Sequence of chain 1.A:
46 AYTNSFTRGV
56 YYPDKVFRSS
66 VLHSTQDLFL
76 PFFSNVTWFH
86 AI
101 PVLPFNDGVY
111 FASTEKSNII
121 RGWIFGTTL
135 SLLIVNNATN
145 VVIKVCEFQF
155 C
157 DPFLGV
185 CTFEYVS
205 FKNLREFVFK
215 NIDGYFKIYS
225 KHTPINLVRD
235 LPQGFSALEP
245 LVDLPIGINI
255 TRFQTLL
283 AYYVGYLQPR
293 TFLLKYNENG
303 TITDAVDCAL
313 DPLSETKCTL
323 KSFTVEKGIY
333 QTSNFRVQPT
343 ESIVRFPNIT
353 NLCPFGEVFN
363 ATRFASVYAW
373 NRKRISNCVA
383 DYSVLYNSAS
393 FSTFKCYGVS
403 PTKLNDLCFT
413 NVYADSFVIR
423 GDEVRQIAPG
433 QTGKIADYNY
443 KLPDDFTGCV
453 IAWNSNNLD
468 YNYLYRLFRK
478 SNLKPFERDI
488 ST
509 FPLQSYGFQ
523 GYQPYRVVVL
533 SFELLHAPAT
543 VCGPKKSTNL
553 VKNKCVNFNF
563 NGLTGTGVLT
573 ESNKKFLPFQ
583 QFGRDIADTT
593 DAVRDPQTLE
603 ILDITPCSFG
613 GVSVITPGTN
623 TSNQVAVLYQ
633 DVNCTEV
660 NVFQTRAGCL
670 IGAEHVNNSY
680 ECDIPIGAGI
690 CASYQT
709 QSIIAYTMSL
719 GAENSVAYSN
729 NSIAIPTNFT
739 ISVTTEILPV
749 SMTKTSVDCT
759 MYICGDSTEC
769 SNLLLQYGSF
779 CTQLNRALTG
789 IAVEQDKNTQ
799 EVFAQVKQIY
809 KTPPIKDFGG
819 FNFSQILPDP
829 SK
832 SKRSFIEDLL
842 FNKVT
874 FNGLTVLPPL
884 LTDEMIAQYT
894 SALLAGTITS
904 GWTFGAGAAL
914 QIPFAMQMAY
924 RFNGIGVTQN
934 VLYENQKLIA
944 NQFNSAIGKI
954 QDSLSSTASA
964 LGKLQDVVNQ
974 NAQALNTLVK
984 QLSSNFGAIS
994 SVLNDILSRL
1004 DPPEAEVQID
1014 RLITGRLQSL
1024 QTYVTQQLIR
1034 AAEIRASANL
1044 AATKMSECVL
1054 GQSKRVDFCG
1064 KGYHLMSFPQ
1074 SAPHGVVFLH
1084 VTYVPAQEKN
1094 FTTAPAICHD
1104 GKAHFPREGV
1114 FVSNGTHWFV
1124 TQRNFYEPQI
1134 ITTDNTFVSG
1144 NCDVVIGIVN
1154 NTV

A small-molecule ligand and the protein it binds are described below.
Small molecule (SMILES): CC(=O)N[C@@H]1[C@@H](O)[C@H](O)[C@@H](CO)O[C@H]1O

Binding-site contacts:
Ligand atom C4 contacts residue ASN141 of chain 1.A at 4.3 Å.
Ligand atom N2 contacts residue ASN144 of chain 1.A at 4.2 Å.
Ligand atom C8 contacts residue ASN144 of chain 1.A at 3.2 Å.
Ligand atom C8 contacts residue ASN141 of chain 1.A at 3.8 Å.
Ligand atom C3 contacts residue ASN141 of chain 1.A at 3.8 Å.
Ligand atom C2 contacts residue ASN141 of chain 1.A at 2.5 Å.
Ligand atom N2 contacts residue ASN141 of chain 1.A at 3.0 Å (h-bond).
Ligand atom O7 contacts residue ALA142 of chain 1.A at 4.1 Å.
Ligand atom C7 contacts residue ASN144 of chain 1.A at 4.3 Å.
Ligand atom O7 contacts residue ASN141 of chain 1.A at 3.8 Å.
Ligand atom C7 contacts residue ALA142 of chain 1.A at 4.1 Å (hydrophobic).
Ligand atom O5 contacts residue ASN141 of chain 1.A at 2.4 Å (h-bond).
Ligand atom C8 contacts residue ALA142 of chain 1.A at 3.6 Å (hydrophobic).
Ligand atom C8 contacts residue THR143 of chain 1.A at 3.6 Å.
Ligand atom C1 contacts residue ASN141 of chain 1.A at 1.5 Å.
Ligand atom C5 contacts residue ASN141 of chain 1.A at 3.7 Å.
Ligand atom C7 contacts residue ASN141 of chain 1.A at 3.6 Å.
Ligand atom C1 contacts residue ASN144 of chain 1.A at 4.3 Å.